Sequence of chain 1.C:
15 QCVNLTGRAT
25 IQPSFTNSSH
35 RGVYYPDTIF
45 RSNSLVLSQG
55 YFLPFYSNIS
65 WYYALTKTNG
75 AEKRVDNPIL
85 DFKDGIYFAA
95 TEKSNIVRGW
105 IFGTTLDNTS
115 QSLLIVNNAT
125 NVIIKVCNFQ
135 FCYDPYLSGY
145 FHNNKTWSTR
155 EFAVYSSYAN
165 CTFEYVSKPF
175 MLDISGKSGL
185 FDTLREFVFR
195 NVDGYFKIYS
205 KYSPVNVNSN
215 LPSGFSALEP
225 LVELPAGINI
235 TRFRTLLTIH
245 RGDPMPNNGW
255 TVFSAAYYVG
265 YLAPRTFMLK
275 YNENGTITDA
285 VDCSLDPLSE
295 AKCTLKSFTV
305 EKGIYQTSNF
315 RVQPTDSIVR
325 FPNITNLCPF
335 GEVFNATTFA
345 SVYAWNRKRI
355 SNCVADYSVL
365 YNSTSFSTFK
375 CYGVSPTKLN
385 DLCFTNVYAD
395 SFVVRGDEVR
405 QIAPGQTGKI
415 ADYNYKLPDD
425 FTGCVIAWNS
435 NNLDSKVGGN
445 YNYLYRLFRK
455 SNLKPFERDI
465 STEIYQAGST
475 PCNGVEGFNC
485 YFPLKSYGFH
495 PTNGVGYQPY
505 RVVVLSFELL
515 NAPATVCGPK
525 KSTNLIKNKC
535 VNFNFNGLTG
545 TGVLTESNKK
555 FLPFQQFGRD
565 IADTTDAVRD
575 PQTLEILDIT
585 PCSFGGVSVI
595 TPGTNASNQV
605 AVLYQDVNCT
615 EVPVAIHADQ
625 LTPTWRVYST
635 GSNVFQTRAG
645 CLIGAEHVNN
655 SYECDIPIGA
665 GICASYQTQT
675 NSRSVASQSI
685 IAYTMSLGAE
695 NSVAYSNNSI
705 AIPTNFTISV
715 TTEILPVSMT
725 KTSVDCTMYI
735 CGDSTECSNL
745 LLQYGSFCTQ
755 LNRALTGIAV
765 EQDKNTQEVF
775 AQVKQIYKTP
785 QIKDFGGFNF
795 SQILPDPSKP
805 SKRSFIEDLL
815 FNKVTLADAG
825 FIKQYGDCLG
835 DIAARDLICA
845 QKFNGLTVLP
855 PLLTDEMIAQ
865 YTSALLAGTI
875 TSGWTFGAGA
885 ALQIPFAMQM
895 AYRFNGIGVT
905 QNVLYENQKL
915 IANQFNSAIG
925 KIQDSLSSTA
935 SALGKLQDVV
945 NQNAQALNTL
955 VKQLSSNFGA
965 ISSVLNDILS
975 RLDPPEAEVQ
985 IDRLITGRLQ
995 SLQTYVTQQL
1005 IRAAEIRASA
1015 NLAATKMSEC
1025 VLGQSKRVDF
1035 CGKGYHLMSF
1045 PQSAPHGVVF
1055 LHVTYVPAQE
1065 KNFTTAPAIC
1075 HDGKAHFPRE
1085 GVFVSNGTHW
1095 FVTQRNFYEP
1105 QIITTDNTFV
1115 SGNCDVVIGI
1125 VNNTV

Binding-site contacts:
Ligand atom C2 contacts residue ASN18 of chain 1.C at 2.5 Å.
Ligand atom N2 contacts residue ASN18 of chain 1.C at 2.5 Å (h-bond).
Ligand atom C5 contacts residue TYR137 of chain 1.C at 4.3 Å (hydrophobic).
Ligand atom C1 contacts residue ASN18 of chain 1.C at 1.4 Å.
Ligand atom O5 contacts residue TYR137 of chain 1.C at 4.2 Å.
Ligand atom C7 contacts residue ASN18 of chain 1.C at 3.2 Å.
Ligand atom C4 contacts residue ASN18 of chain 1.C at 4.2 Å.
Ligand atom C5 contacts residue ASN18 of chain 1.C at 3.7 Å.
Ligand atom C3 contacts residue ASN18 of chain 1.C at 3.8 Å.
Ligand atom C8 contacts residue ASN18 of chain 1.C at 3.5 Å.
Ligand atom C1 contacts residue TYR137 of chain 1.C at 3.8 Å (hydrophobic).
Ligand atom O5 contacts residue ASN18 of chain 1.C at 2.4 Å (h-bond).
Ligand atom O7 contacts residue ASN18 of chain 1.C at 4.2 Å.
Ligand atom C8 contacts residue CYS16 of chain 1.C at 3.6 Å (hydrophobic).

The small molecule below binds the protein below.
Small molecule (SMILES): CC(=O)N[C@@H]1[C@@H](O)[C@H](O)[C@@H](CO)O[C@H]1O